Sequence of chain 1.B:
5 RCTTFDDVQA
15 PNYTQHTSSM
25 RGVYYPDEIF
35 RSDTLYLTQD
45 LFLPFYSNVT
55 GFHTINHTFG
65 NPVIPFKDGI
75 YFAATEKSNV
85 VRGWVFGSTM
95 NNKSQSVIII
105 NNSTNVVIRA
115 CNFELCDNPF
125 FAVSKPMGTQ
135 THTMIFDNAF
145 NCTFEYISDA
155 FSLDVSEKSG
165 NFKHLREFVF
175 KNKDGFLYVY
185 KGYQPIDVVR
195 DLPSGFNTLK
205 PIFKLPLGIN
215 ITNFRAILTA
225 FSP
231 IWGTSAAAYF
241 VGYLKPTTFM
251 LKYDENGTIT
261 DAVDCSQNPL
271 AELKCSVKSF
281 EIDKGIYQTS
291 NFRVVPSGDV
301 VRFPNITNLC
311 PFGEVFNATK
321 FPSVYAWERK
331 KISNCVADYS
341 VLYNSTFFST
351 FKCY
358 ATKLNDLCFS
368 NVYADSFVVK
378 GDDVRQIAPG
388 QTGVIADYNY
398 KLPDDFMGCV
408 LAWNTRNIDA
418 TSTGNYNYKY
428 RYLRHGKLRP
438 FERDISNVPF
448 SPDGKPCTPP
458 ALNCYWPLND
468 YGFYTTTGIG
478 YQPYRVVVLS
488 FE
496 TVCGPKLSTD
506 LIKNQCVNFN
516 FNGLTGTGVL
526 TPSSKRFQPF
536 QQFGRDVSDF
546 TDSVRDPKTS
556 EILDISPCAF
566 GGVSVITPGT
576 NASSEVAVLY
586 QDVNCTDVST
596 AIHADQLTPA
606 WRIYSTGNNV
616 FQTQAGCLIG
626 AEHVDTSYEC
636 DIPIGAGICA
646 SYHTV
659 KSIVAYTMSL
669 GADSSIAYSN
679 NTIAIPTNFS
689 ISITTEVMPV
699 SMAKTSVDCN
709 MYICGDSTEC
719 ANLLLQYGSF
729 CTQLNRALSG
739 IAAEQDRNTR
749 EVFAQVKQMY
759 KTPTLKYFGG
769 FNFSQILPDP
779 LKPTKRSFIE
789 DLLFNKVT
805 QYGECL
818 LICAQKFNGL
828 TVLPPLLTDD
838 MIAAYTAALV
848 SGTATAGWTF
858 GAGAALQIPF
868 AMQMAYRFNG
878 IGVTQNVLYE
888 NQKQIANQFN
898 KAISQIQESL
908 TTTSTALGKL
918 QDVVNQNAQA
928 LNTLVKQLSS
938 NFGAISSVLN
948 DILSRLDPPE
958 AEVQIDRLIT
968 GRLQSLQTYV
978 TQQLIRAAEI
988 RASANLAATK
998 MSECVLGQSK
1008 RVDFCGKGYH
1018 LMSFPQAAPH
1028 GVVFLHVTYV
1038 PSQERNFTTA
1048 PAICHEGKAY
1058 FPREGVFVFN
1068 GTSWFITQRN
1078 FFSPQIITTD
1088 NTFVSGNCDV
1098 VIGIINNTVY

Binding-site contacts:
Ligand atom O5 contacts residue SER772 of chain 1.B at 3.0 Å (h-bond).
Ligand atom O5 contacts residue ASN770 of chain 1.B at 2.3 Å (h-bond).
Ligand atom C7 contacts residue TYR765 of chain 1.B at 4.4 Å (hydrophobic).
Ligand atom C5 contacts residue ASN770 of chain 1.B at 3.6 Å.
Ligand atom C2 contacts residue ASN770 of chain 1.B at 2.5 Å.
Ligand atom C5 contacts residue SER772 of chain 1.B at 3.2 Å.
Ligand atom C7 contacts residue ASN770 of chain 1.B at 4.0 Å.
Ligand atom C3 contacts residue ASN770 of chain 1.B at 3.8 Å.
Ligand atom C8 contacts residue TYR765 of chain 1.B at 3.6 Å (hydrophobic).
Ligand atom C1 contacts residue SER772 of chain 1.B at 3.5 Å.
Ligand atom C6 contacts residue GLN773 of chain 1.B at 3.4 Å.
Ligand atom C6 contacts residue SER772 of chain 1.B at 3.4 Å.
Ligand atom N2 contacts residue ASN770 of chain 1.B at 3.0 Å (h-bond).
Ligand atom O6 contacts residue GLN773 of chain 1.B at 3.3 Å.
Ligand atom C4 contacts residue ASN770 of chain 1.B at 4.2 Å.
Ligand atom C1 contacts residue ASN770 of chain 1.B at 1.4 Å.
Ligand atom O6 contacts residue SER772 of chain 1.B at 2.9 Å (h-bond).

This protein binds this small molecule.
Small molecule (SMILES): CC(=O)N[C@H]1[C@H](O[C@H]2[C@H](O)[C@@H](NC(C)=O)CO[C@@H]2CO)O[C@H](CO)[C@@H](O[C@@H]2O[C@H](CO)[C@@H](O)[C@H](O)[C@@H]2O)[C@@H]1O